The protein below binds the small molecule below.
Small molecule (SMILES): CC(=O)OCC[N+](C)(C)C

Binding-site contacts:
Ligand atom C9 contacts residue CYS200 of chain 1.D at 4.1 Å (hydrophobic).
Ligand atom O4 contacts residue CYS199 of chain 1.D at 4.3 Å.
Ligand atom C2 contacts residue CYS199 of chain 1.D at 4.2 Å (hydrophobic).
Ligand atom C8 contacts residue TYR100 of chain 1.D at 4.3 Å (hydrophobic).
Ligand atom C9 contacts residue TYR197 of chain 1.D at 4.3 Å (hydrophobic).
Ligand atom C6 contacts residue TYR204 of chain 1.D at 3.5 Å (hydrophobic).
Ligand atom O7 contacts residue THR157 of chain 1.D at 3.6 Å.
Ligand atom C2 contacts residue TRP57 of chain 1.E at 4.4 Å (hydrophobic).
Ligand atom C5 contacts residue LEU121 of chain 1.E at 4.1 Å (hydrophobic).
Ligand atom C9 contacts residue TRP156 of chain 1.D at 3.7 Å (hydrophobic).
Ligand atom N1 contacts residue TRP156 of chain 1.D at 4.0 Å.
Ligand atom C8 contacts residue TYR197 of chain 1.D at 3.5 Å (hydrophobic).
Ligand atom C9 contacts residue TYR204 of chain 1.D at 3.7 Å (hydrophobic).
Ligand atom C6 contacts residue THR157 of chain 1.D at 4.2 Å.
Ligand atom O7 contacts residue LEU121 of chain 1.E at 3.6 Å.
Ligand atom C3 contacts residue LEU121 of chain 1.E at 3.7 Å (hydrophobic).
Ligand atom C6 contacts residue PHE119 of chain 1.E at 4.3 Å (hydrophobic).
Ligand atom C2 contacts residue TRP156 of chain 1.D at 3.9 Å (hydrophobic).
Ligand atom C8 contacts residue TRP57 of chain 1.E at 3.8 Å (hydrophobic).
Ligand atom C5 contacts residue THR157 of chain 1.D at 4.3 Å.
Ligand atom C5 contacts residue CYS200 of chain 1.D at 4.4 Å (hydrophobic).
Ligand atom N1 contacts residue CYS199 of chain 1.D at 4.3 Å.
Ligand atom C10 contacts residue TYR100 of chain 1.D at 3.1 Å (hydrophobic).
Ligand atom C6 contacts residue CYS200 of chain 1.D at 3.9 Å (hydrophobic).
Ligand atom C9 contacts residue CYS199 of chain 1.D at 3.8 Å (hydrophobic).
Ligand atom C10 contacts residue SER155 of chain 1.D at 4.1 Å.
Ligand atom C3 contacts residue TRP156 of chain 1.D at 3.3 Å (hydrophobic).
Ligand atom C2 contacts residue LEU121 of chain 1.E at 3.8 Å (hydrophobic).
Ligand atom O4 contacts residue LEU121 of chain 1.E at 3.9 Å.
Ligand atom O4 contacts residue TRP156 of chain 1.D at 3.1 Å (h-bond).
Ligand atom C6 contacts residue VAL111 of chain 1.E at 4.3 Å (hydrophobic).
Ligand atom N1 contacts residue TYR100 of chain 1.D at 4.3 Å.
Ligand atom C8 contacts residue CYS199 of chain 1.D at 4.2 Å (hydrophobic).
Ligand atom O7 contacts residue TRP156 of chain 1.D at 3.4 Å (h-bond).
Ligand atom C6 contacts residue TRP156 of chain 1.D at 3.8 Å (hydrophobic).
Ligand atom C5 contacts residue TRP156 of chain 1.D at 3.1 Å (hydrophobic).
Ligand atom C10 contacts residue TRP156 of chain 1.D at 3.4 Å (hydrophobic).
Ligand atom O4 contacts residue CYS200 of chain 1.D at 3.9 Å.

Sequence of chain 1.E:
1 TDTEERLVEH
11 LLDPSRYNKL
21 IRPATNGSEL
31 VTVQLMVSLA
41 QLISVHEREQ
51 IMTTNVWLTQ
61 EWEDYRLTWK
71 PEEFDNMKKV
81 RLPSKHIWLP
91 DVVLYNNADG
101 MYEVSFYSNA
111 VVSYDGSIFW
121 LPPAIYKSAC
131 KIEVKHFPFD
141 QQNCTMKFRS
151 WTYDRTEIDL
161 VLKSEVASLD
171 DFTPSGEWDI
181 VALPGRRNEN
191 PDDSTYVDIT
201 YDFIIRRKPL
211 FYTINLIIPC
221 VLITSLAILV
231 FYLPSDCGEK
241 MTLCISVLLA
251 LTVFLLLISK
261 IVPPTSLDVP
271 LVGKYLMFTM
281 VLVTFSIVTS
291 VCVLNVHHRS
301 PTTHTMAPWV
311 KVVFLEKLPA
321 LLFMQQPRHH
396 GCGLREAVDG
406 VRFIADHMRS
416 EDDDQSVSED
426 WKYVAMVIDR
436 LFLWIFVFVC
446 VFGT

Sequence of chain 1.D:
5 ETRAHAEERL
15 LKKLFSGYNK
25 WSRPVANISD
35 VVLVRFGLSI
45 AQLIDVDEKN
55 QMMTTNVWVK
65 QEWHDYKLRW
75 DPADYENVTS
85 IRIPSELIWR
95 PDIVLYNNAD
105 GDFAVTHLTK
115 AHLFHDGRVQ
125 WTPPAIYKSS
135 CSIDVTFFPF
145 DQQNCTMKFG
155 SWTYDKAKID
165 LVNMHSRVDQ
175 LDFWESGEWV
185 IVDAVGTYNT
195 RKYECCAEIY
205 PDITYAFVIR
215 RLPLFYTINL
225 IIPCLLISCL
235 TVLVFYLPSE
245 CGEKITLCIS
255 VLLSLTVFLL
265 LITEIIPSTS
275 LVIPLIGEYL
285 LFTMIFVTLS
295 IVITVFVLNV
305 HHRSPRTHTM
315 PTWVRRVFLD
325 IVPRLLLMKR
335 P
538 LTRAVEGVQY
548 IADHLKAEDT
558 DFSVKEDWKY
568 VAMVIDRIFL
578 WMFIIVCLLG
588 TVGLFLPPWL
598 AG